Binding-site contacts:
Ligand atom C8 contacts residue SER91 of chain 1.A at 3.4 Å.
Ligand atom O3' contacts residue GLU182 of chain 1.A at 2.7 Å (salt-bridge).
Ligand atom C5 contacts residue VAL179 of chain 1.A at 3.5 Å (hydrophobic).
Ligand atom C2 contacts residue PHE160 of chain 1.A at 3.8 Å (hydrophobic).
Ligand atom O5' contacts residue MET65 of chain 1.A at 3.8 Å.
Ligand atom C2' contacts residue PO41 of chain 1.D at 3.7 Å.
Ligand atom O3' contacts residue MET65 of chain 1.A at 3.6 Å.
Ligand atom C6 contacts residue VAL179 of chain 1.A at 3.6 Å (hydrophobic).
Ligand atom O5' contacts residue HIS5 of chain 2.A at 2.7 Å (h-bond).
Ligand atom O4' contacts residue PO41 of chain 1.D at 3.3 Å (h-bond).
Ligand atom N3 contacts residue VAL179 of chain 1.A at 3.7 Å.
Ligand atom C3' contacts residue GLU182 of chain 1.A at 3.6 Å.
Ligand atom N3 contacts residue MET181 of chain 1.A at 3.6 Å.
Ligand atom N7 contacts residue ASP205 of chain 1.A at 3.5 Å (salt-bridge).
Ligand atom O4' contacts residue ARG44 of chain 2.A at 3.8 Å.
Ligand atom C2' contacts residue MET181 of chain 1.A at 3.8 Å (hydrophobic).
Ligand atom N7 contacts residue CYS92 of chain 1.A at 3.7 Å.
Ligand atom O2' contacts residue MET181 of chain 1.A at 3.1 Å (h-bond).
Ligand atom C3' contacts residue PO41 of chain 1.D at 3.1 Å.
Ligand atom N9 contacts residue SER91 of chain 1.A at 3.5 Å (h-bond).
Ligand atom N7 contacts residue GLY93 of chain 1.A at 3.7 Å.
Ligand atom N3 contacts residue GLU180 of chain 1.A at 3.5 Å.
Ligand atom C4' contacts residue ARG44 of chain 2.A at 3.5 Å.
Ligand atom O2' contacts residue SER91 of chain 1.A at 3.8 Å.
Ligand atom O2' contacts residue PO41 of chain 1.D at 3.4 Å (h-bond).
Ligand atom C5' contacts residue MET65 of chain 1.A at 3.7 Å (hydrophobic).
Ligand atom O2' contacts residue ARG88 of chain 1.A at 2.8 Å (salt-bridge).
Ligand atom N6 contacts residue ILE207 of chain 1.A at 3.5 Å.
Ligand atom N1 contacts residue VAL179 of chain 1.A at 3.7 Å.
Ligand atom O2' contacts residue GLU182 of chain 1.A at 2.7 Å (salt-bridge).
Ligand atom C8 contacts residue CYS92 of chain 1.A at 3.7 Å (hydrophobic).
Ligand atom O5' contacts residue PHE160 of chain 1.A at 3.7 Å.
Ligand atom C1' contacts residue PO41 of chain 1.D at 3.5 Å.
Ligand atom O3' contacts residue PO41 of chain 1.D at 3.8 Å.
Ligand atom C2 contacts residue VAL179 of chain 1.A at 3.7 Å (hydrophobic).
Ligand atom C1' contacts residue SER91 of chain 1.A at 3.2 Å.
Ligand atom C4 contacts residue VAL179 of chain 1.A at 3.5 Å (hydrophobic).
Ligand atom C4' contacts residue PO41 of chain 1.D at 3.3 Å.
Ligand atom O4' contacts residue SER91 of chain 1.A at 3.7 Å.
Ligand atom O2' contacts residue GLU180 of chain 1.A at 3.1 Å.

A small-molecule ligand and the protein it binds are described below.
Small molecule (SMILES): Nc1ncnc2c1ncn2[C@@H]1O[C@H](CO)[C@H](O)[C@H]1O

Sequence of chain 1.A:
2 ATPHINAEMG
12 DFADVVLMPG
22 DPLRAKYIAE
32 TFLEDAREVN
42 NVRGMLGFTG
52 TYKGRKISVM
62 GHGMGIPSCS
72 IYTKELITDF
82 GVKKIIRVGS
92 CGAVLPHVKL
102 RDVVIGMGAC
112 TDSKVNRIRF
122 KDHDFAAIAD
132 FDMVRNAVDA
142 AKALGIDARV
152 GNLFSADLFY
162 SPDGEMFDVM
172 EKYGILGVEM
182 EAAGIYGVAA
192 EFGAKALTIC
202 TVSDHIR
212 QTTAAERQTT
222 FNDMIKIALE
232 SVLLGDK

Sequence of chain 2.A:
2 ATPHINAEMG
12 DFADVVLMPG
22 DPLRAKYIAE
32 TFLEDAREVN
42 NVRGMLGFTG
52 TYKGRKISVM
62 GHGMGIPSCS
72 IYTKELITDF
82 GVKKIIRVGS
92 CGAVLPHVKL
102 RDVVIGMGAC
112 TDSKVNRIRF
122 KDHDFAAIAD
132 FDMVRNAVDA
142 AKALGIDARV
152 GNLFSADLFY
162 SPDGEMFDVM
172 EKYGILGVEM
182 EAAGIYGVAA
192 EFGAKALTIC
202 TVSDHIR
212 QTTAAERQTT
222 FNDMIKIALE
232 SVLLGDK